The small molecule below binds the protein below.
Small molecule (SMILES): CCC[C@H]1N(C(=O)c2cnccc2C(F)(F)F)CCC[C@@]1(Oc1csc(C(F)(F)F)c1)C(=O)N1CCN(c2ccccc2OCCCC(=O)O)CC1

Binding-site contacts:
Ligand atom C1 contacts residue HIS78 of chain 1.B at 3.6 Å.
Ligand atom C3 contacts residue HIS78 of chain 1.B at 3.6 Å.
Ligand atom C3 contacts residue TYR82 of chain 1.B at 3.6 Å (hydrophobic).
Ligand atom C2 contacts residue HIS78 of chain 1.B at 3.4 Å.
Ligand atom S contacts residue GLY40 of chain 1.B at 3.7 Å.
Ligand atom O4 contacts residue VAL75 of chain 1.B at 3.8 Å.
Ligand atom C17 contacts residue GLY40 of chain 1.B at 3.7 Å.
Ligand atom C31 contacts residue VAL75 of chain 1.B at 3.5 Å (hydrophobic).
Ligand atom C29 contacts residue LEU36 of chain 1.B at 3.2 Å (hydrophobic).
Ligand atom F3 contacts residue ILE43 of chain 1.B at 3.3 Å.
Ligand atom C23 contacts residue GLN54 of chain 1.B at 3.7 Å.
Ligand atom C contacts residue HIS78 of chain 1.B at 3.7 Å.
Ligand atom F contacts residue ILE43 of chain 1.B at 3.5 Å.
Ligand atom C15 contacts residue MET44 of chain 1.B at 3.7 Å (hydrophobic).
Ligand atom F4 contacts residue ILE43 of chain 1.B at 3.4 Å.
Ligand atom C29 contacts residue GLY40 of chain 1.B at 3.6 Å.
Ligand atom F1 contacts residue GLN54 of chain 1.B at 3.0 Å.
Ligand atom C22 contacts residue TYR49 of chain 1.B at 3.6 Å (hydrophobic).
Ligand atom N3 contacts residue MET44 of chain 1.B at 3.7 Å.
Ligand atom F3 contacts residue PHE73 of chain 1.B at 3.1 Å.
Ligand atom O2 contacts residue LYS33 of chain 1.B at 3.4 Å.
Ligand atom C32 contacts residue ILE43 of chain 1.B at 3.7 Å (hydrophobic).
Ligand atom F5 contacts residue ILE81 of chain 1.B at 3.3 Å.
Ligand atom C22 contacts residue GLN54 of chain 1.B at 3.4 Å.
Ligand atom O contacts residue HIS78 of chain 1.B at 3.4 Å.
Ligand atom C21 contacts residue TYR49 of chain 1.B at 3.6 Å (hydrophobic).
Ligand atom C16 contacts residue GLY40 of chain 1.B at 3.5 Å.
Ligand atom C2 contacts residue TYR82 of chain 1.B at 3.4 Å (hydrophobic).
Ligand atom F2 contacts residue VAL75 of chain 1.B at 3.6 Å.
Ligand atom F contacts residue GLN54 of chain 1.B at 3.5 Å.
Ligand atom S contacts residue LEU36 of chain 1.B at 3.0 Å (h-bond).
Ligand atom F3 contacts residue VAL75 of chain 1.B at 3.4 Å.
Ligand atom F1 contacts residue VAL75 of chain 1.B at 3.2 Å.
Ligand atom C24 contacts residue GLN54 of chain 1.B at 3.5 Å.
Ligand atom C21 contacts residue GLN54 of chain 1.B at 3.5 Å.
Ligand atom C16 contacts residue MET44 of chain 1.B at 3.8 Å (hydrophobic).
Ligand atom C4 contacts residue LEU36 of chain 1.B at 3.7 Å (hydrophobic).
Ligand atom C4 contacts residue ILE81 of chain 1.B at 3.6 Å (hydrophobic).
Ligand atom O2 contacts residue GLN6 of chain 1.B at 3.8 Å.
Ligand atom C8 contacts residue GLN6 of chain 1.B at 3.3 Å.

Sequence of chain 1.B:
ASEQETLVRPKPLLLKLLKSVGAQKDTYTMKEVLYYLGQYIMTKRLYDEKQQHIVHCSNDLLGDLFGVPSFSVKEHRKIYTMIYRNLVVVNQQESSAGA